Binding-site contacts:
Ligand atom O1 contacts residue PHE164 of chain 1.B at 3.4 Å.
Ligand atom C18 contacts residue LYS175 of chain 1.A at 3.8 Å.
Ligand atom C15 contacts residue LEU183 of chain 1.A at 3.7 Å (hydrophobic).
Ligand atom C18 contacts residue TRP172 of chain 1.A at 3.8 Å (hydrophobic).
Ligand atom N7 contacts residue TRP172 of chain 1.A at 3.6 Å.
Ligand atom N4 contacts residue LEU183 of chain 1.A at 2.9 Å (h-bond).
Ligand atom C19 contacts residue TRP172 of chain 1.A at 3.5 Å (hydrophobic).
Ligand atom N5 contacts residue PHE177 of chain 1.A at 3.4 Å.
Ligand atom C7 contacts residue TRP176 of chain 1.A at 3.1 Å (hydrophobic).
Ligand atom C12 contacts residue ARG182 of chain 1.A at 3.7 Å.
Ligand atom O10 contacts residue LYS178 of chain 1.A at 2.7 Å (salt-bridge).
Ligand atom C12 contacts residue LEU183 of chain 1.A at 3.7 Å (hydrophobic).
Ligand atom N6 contacts residue PHE164 of chain 1.B at 3.5 Å.
Ligand atom O9 contacts residue LYS135 of chain 1.B at 3.1 Å (salt-bridge).
Ligand atom O15 contacts residue LYS175 of chain 1.A at 3.8 Å.
Ligand atom O6 contacts residue LYS135 of chain 1.B at 2.9 Å (salt-bridge).
Ligand atom N2 contacts residue TRP176 of chain 1.A at 3.6 Å (h-bond).
Ligand atom C13 contacts residue LYS135 of chain 1.B at 3.5 Å.
Ligand atom O17 contacts residue LYS134 of chain 1.B at 3.4 Å.
Ligand atom C17 contacts residue LYS175 of chain 1.A at 3.5 Å.
Ligand atom S1 contacts residue TYR137 of chain 1.B at 3.8 Å.
Ligand atom C3 contacts residue PHE164 of chain 1.B at 3.7 Å (hydrophobic).
Ligand atom N4 contacts residue ARG182 of chain 1.A at 3.5 Å (salt-bridge).
Ligand atom O1 contacts residue TRP176 of chain 1.A at 3.8 Å.
Ligand atom N5 contacts residue GLY181 of chain 1.A at 3.5 Å.
Ligand atom O11 contacts residue VAL138 of chain 1.B at 3.7 Å.
Ligand atom C26 contacts residue PHE75 of chain 1.B at 3.3 Å (hydrophobic).
Ligand atom O9 contacts residue ASP139 of chain 1.B at 3.5 Å (salt-bridge).
Ligand atom C13 contacts residue ASP131 of chain 1.B at 3.8 Å.
Ligand atom N5 contacts residue LYS178 of chain 1.A at 2.9 Å (salt-bridge).
Ligand atom O11 contacts residue PHE164 of chain 1.B at 3.8 Å.
Ligand atom O16 contacts residue PHE164 of chain 1.B at 3.6 Å.
Ligand atom C7 contacts residue LYS178 of chain 1.A at 3.8 Å.
Ligand atom C17 contacts residue TRP176 of chain 1.A at 3.6 Å (hydrophobic).
Ligand atom N2 contacts residue LYS178 of chain 1.A at 3.0 Å (salt-bridge).
Ligand atom O16 contacts residue TRP172 of chain 1.A at 3.0 Å (h-bond).
Ligand atom O9 contacts residue GLU142 of chain 1.B at 3.7 Å.
Ligand atom C12 contacts residue GLY181 of chain 1.A at 3.8 Å.
Ligand atom N5 contacts residue LEU183 of chain 1.A at 2.7 Å (h-bond).
Ligand atom P1 contacts residue LYS135 of chain 1.B at 3.6 Å.

Sequence of chain 1.A:
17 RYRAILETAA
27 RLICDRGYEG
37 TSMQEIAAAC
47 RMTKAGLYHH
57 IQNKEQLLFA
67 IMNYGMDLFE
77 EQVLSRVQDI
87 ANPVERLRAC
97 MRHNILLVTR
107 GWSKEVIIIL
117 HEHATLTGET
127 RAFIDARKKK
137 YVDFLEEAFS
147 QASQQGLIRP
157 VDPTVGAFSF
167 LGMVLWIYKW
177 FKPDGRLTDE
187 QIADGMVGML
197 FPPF

Sequence of chain 1.B:
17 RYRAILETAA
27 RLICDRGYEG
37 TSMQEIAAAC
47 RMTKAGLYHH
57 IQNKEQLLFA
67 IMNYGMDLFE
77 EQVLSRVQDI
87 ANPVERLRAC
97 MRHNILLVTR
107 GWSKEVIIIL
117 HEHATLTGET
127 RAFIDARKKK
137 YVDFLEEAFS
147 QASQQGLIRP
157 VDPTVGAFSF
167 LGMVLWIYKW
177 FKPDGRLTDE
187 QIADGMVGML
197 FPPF

A protein and the small-molecule ligand that binds it are described below.
Small molecule (SMILES): CC(C)CC(=O)SCCNC(=O)CCNC(=O)[C@H](O)C(C)(C)COP(=O)(O)OP(=O)(O)OC[C@H]1O[C@@H](n2cnc3c(N)ncnc32)[C@H](O)[C@@H]1OP(=O)(O)O